Sequence of chain 1.A:
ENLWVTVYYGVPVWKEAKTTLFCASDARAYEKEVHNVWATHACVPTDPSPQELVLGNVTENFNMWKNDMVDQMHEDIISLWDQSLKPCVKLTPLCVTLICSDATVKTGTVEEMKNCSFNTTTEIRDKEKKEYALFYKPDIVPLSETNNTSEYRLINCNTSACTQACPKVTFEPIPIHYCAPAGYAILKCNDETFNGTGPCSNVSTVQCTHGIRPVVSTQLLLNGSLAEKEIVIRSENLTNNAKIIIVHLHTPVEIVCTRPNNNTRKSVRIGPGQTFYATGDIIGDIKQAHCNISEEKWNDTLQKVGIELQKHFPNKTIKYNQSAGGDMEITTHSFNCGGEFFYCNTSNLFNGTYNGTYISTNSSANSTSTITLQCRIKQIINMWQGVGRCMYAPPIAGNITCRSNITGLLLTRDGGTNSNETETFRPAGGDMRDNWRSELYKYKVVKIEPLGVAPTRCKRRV

Binding-site contacts:
Ligand atom C5 contacts residue ASN224 of chain 1.A at 3.5 Å.
Ligand atom C3 contacts residue ASN224 of chain 1.A at 3.8 Å.
Ligand atom C8 contacts residue LEU223 of chain 1.A at 3.5 Å (hydrophobic).
Ligand atom C6 contacts residue GLU173 of chain 1.A at 4.0 Å.
Ligand atom C7 contacts residue ASN224 of chain 1.A at 3.2 Å.
Ligand atom C8 contacts residue ASN337 of chain 1.A at 3.9 Å.
Ligand atom O7 contacts residue SER405 of chain 1.A at 3.5 Å.
Ligand atom C1 contacts residue ASN224 of chain 1.A at 1.6 Å.
Ligand atom N2 contacts residue ASN224 of chain 1.A at 3.0 Å (h-bond).
Ligand atom O5 contacts residue ASN224 of chain 1.A at 2.2 Å (h-bond).
Ligand atom N2 contacts residue LEU223 of chain 1.A at 4.1 Å.
Ligand atom C3 contacts residue ARG404 of chain 1.A at 4.0 Å.
Ligand atom C2 contacts residue ASN224 of chain 1.A at 2.5 Å.
Ligand atom C1 contacts residue SER405 of chain 1.A at 4.3 Å.
Ligand atom O6 contacts residue GLU173 of chain 1.A at 3.7 Å.
Ligand atom C7 contacts residue LEU223 of chain 1.A at 3.5 Å (hydrophobic).
Ligand atom O7 contacts residue ASN224 of chain 1.A at 2.9 Å (h-bond).
Ligand atom C4 contacts residue ASN224 of chain 1.A at 4.1 Å.
Ligand atom O4 contacts residue ARG404 of chain 1.A at 3.9 Å.
Ligand atom C5 contacts residue ARG404 of chain 1.A at 4.2 Å.
Ligand atom O7 contacts residue LEU223 of chain 1.A at 3.6 Å.
Ligand atom C8 contacts residue ASN224 of chain 1.A at 4.4 Å.
Ligand atom C4 contacts residue ARG404 of chain 1.A at 4.3 Å.
Ligand atom C6 contacts residue ASN224 of chain 1.A at 4.4 Å.
Ligand atom O4 contacts residue THR171 of chain 1.A at 4.2 Å.
Ligand atom O7 contacts residue ARG404 of chain 1.A at 3.8 Å.

This protein binds this small molecule.
Small molecule (SMILES): CC(=O)N[C@H]1[C@H](O[C@H]2[C@H](O)[C@@H](NC(C)=O)CO[C@@H]2CO)O[C@H](CO)[C@@H](O[C@@H]2O[C@H](CO)[C@@H](O)[C@H](O[C@H]3O[C@H](CO)[C@@H](O)[C@H](O)[C@@H]3O)[C@@H]2O)[C@@H]1O